Sequence of chain 1.B:
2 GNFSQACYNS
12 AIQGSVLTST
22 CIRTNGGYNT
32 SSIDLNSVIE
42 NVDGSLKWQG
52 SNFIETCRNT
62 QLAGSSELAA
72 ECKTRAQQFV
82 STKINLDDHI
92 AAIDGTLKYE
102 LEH

A protein and the small-molecule ligand that binds it are described below.
Small molecule (SMILES): OC[C@H]1O[C@H](O[C@H]2[C@@H](O)[C@H](O)[C@@H](CO)O[C@H]2O)[C@@H](O)[C@@H](O)[C@@H]1O

Binding-site contacts:
Ligand atom C4 contacts residue ASP44 of chain 1.B at 3.9 Å.
Ligand atom C4 contacts residue ASN53 of chain 1.B at 3.3 Å.
Ligand atom O6 contacts residue GLN78 of chain 1.B at 2.8 Å (h-bond).
Ligand atom C3 contacts residue ARG76 of chain 1.B at 3.6 Å.
Ligand atom O4 contacts residue THR75 of chain 1.B at 3.4 Å.
Ligand atom O4 contacts residue ASP44 of chain 1.B at 3.2 Å (salt-bridge).
Ligand atom C4 contacts residue ASN42 of chain 1.B at 3.6 Å.
Ligand atom O3 contacts residue SER52 of chain 1.B at 3.1 Å (h-bond).
Ligand atom O3 contacts residue GLU41 of chain 1.B at 3.4 Å.
Ligand atom O3 contacts residue ASN42 of chain 1.B at 2.6 Å (h-bond).
Ligand atom C3 contacts residue ASN42 of chain 1.B at 3.4 Å.
Ligand atom O4 contacts residue ASN42 of chain 1.B at 3.8 Å.
Ligand atom O3 contacts residue ASP44 of chain 1.B at 2.7 Å (salt-bridge).
Ligand atom O3 contacts residue VAL43 of chain 1.B at 3.2 Å.
Ligand atom C4 contacts residue THR57 of chain 1.B at 3.6 Å.
Ligand atom C3 contacts residue ASP44 of chain 1.B at 3.7 Å.
Ligand atom O3 contacts residue ASN53 of chain 1.B at 3.3 Å.
Ligand atom C6 contacts residue THR57 of chain 1.B at 3.6 Å.
Ligand atom O4 contacts residue GLU56 of chain 1.B at 3.7 Å.
Ligand atom O3 contacts residue ARG76 of chain 1.B at 3.7 Å.
Ligand atom O6 contacts residue LYS74 of chain 1.B at 3.9 Å.
Ligand atom C6 contacts residue ASN42 of chain 1.B at 3.8 Å.
Ligand atom O4 contacts residue LYS74 of chain 1.B at 2.9 Å (salt-bridge).
Ligand atom O3 contacts residue PHE54 of chain 1.B at 3.3 Å (h-bond).
Ligand atom O4 contacts residue ARG76 of chain 1.B at 3.5 Å (salt-bridge).
Ligand atom C5 contacts residue THR57 of chain 1.B at 3.9 Å.
Ligand atom C3 contacts residue THR57 of chain 1.B at 3.9 Å.
Ligand atom C2 contacts residue ASN42 of chain 1.B at 3.3 Å.
Ligand atom O4 contacts residue ASN53 of chain 1.B at 2.7 Å (h-bond).
Ligand atom O2 contacts residue SER52 of chain 1.B at 3.6 Å (h-bond).
Ligand atom C4 contacts residue LYS74 of chain 1.B at 3.7 Å.
Ligand atom C6 contacts residue GLN78 of chain 1.B at 3.8 Å.
Ligand atom C1 contacts residue ASN42 of chain 1.B at 3.8 Å.
Ligand atom O2 contacts residue ASN42 of chain 1.B at 3.1 Å (h-bond).
Ligand atom C6 contacts residue THR75 of chain 1.B at 3.9 Å.
Ligand atom O6 contacts residue THR57 of chain 1.B at 3.7 Å.
Ligand atom O4 contacts residue GLY45 of chain 1.B at 3.9 Å.
Ligand atom C6 contacts residue LYS74 of chain 1.B at 3.4 Å.
Ligand atom C3 contacts residue ASN53 of chain 1.B at 3.8 Å.
Ligand atom O4 contacts residue THR57 of chain 1.B at 2.6 Å (h-bond).